This protein binds this small molecule.
Small molecule (SMILES): C[C@@H](O)[C@@H](C)O

Sequence of chain 1.A:
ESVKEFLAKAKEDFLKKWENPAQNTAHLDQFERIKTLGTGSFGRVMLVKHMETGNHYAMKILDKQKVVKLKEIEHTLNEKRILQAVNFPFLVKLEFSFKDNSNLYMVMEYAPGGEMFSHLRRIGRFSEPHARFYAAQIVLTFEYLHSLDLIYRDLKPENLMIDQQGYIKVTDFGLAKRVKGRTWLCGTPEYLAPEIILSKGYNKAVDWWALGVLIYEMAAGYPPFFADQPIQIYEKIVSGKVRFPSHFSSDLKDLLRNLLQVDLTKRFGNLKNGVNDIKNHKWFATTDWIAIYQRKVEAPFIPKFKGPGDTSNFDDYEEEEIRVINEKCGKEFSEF

Binding-site contacts:
Ligand atom O5 contacts residue LYS292 of chain 1.A at 2.8 Å (salt-bridge).
Ligand atom C3 contacts residue LYS16 of chain 1.A at 4.5 Å.
Ligand atom C1 contacts residue GLU155 of chain 1.A at 2.7 Å.
Ligand atom C3 contacts residue ASN289 of chain 1.A at 4.1 Å.
Ligand atom O5 contacts residue VAL288 of chain 1.A at 3.9 Å.
Ligand atom C4 contacts residue ASN289 of chain 1.A at 3.0 Å.
Ligand atom C1 contacts residue LYS16 of chain 1.A at 3.8 Å.
Ligand atom C2 contacts residue VAL288 of chain 1.A at 4.5 Å (hydrophobic).
Ligand atom C2 contacts residue LYS292 of chain 1.A at 3.7 Å.
Ligand atom O5 contacts residue GLU155 of chain 1.A at 4.1 Å.
Ligand atom C1 contacts residue LYS292 of chain 1.A at 3.4 Å.
Ligand atom C2 contacts residue ASN289 of chain 1.A at 3.5 Å.
Ligand atom C1 contacts residue VAL15 of chain 1.A at 4.3 Å (hydrophobic).
Ligand atom C2 contacts residue GLU155 of chain 1.A at 3.9 Å.
Ligand atom O5 contacts residue ASN289 of chain 1.A at 2.6 Å (h-bond).
Ligand atom O6 contacts residue LYS292 of chain 1.A at 4.3 Å.